Binding-site contacts:
Ligand atom O4' contacts residue ASN163 of chain 1.B at 3.6 Å.
Ligand atom O2' contacts residue VAL76 of chain 1.A at 3.5 Å.
Ligand atom C4' contacts residue ASN163 of chain 1.B at 3.6 Å.
Ligand atom N1 contacts residue THR156 of chain 1.B at 3.8 Å.
Ligand atom O3B contacts residue VAL36 of chain 1.A at 3.4 Å.
Ligand atom C3A contacts residue EU31 of chain 1.D at 3.7 Å.
Ligand atom O2G contacts residue GLY37 of chain 1.A at 3.1 Å (h-bond).
Ligand atom C6 contacts residue ALA157 of chain 1.B at 3.8 Å (hydrophobic).
Ligand atom O2G contacts residue PHE38 of chain 1.A at 2.7 Å (h-bond).
Ligand atom C5 contacts residue VAL162 of chain 1.B at 3.5 Å (hydrophobic).
Ligand atom C5 contacts residue GLY77 of chain 1.A at 3.7 Å.
Ligand atom O5' contacts residue ARG167 of chain 1.B at 3.6 Å (salt-bridge).
Ligand atom N1 contacts residue MET81 of chain 1.B at 3.2 Å (h-bond).
Ligand atom C2 contacts residue LYS74 of chain 1.B at 3.7 Å.
Ligand atom C8 contacts residue VAL162 of chain 1.B at 3.3 Å (hydrophobic).
Ligand atom O1A contacts residue EU31 of chain 1.D at 2.9 Å.
Ligand atom N6 contacts residue LYS74 of chain 1.B at 3.8 Å.
Ligand atom N9 contacts residue VAL162 of chain 1.B at 3.6 Å.
Ligand atom N1 contacts residue LYS74 of chain 1.B at 2.8 Å (salt-bridge).
Ligand atom O1B contacts residue ILE35 of chain 1.A at 3.7 Å.
Ligand atom O3G contacts residue EU31 of chain 1.D at 3.7 Å.
Ligand atom C6 contacts residue THR156 of chain 1.B at 3.7 Å.
Ligand atom O1B contacts residue EU31 of chain 1.D at 2.4 Å.
Ligand atom C4 contacts residue VAL162 of chain 1.B at 3.7 Å (hydrophobic).
Ligand atom PB contacts residue EU31 of chain 1.D at 3.4 Å.
Ligand atom O2G contacts residue THR39 of chain 1.A at 3.6 Å (h-bond).
Ligand atom N6 contacts residue THR156 of chain 1.B at 2.9 Å (h-bond).
Ligand atom O2A contacts residue LYS201 of chain 1.B at 3.0 Å (salt-bridge).
Ligand atom C6 contacts residue GLY77 of chain 1.A at 3.6 Å.
Ligand atom N6 contacts residue ALA157 of chain 1.B at 2.8 Å (h-bond).
Ligand atom N3 contacts residue PHE32 of chain 1.B at 3.7 Å.
Ligand atom N7 contacts residue VAL162 of chain 1.B at 3.3 Å.
Ligand atom C2 contacts residue MET81 of chain 1.B at 3.3 Å (hydrophobic).
Ligand atom N7 contacts residue GLY77 of chain 1.A at 3.8 Å.
Ligand atom O2A contacts residue ARG167 of chain 1.B at 2.9 Å (salt-bridge).
Ligand atom C6 contacts residue LYS74 of chain 1.B at 3.8 Å.
Ligand atom C5' contacts residue ASN163 of chain 1.B at 3.5 Å.
Ligand atom O5' contacts residue ASN163 of chain 1.B at 3.2 Å (h-bond).
Ligand atom N6 contacts residue ILE158 of chain 1.B at 3.3 Å.
Ligand atom O2B contacts residue LYS201 of chain 1.B at 3.1 Å (salt-bridge).

This protein binds this small molecule.
Small molecule (SMILES): Nc1ncnc2c1ncn2[C@@H]1O[C@H](CO[P](=O)(O)C[P](=O)(O)OP(=O)(O)O)[C@@H](O)[C@H]1O

Sequence of chain 1.A:
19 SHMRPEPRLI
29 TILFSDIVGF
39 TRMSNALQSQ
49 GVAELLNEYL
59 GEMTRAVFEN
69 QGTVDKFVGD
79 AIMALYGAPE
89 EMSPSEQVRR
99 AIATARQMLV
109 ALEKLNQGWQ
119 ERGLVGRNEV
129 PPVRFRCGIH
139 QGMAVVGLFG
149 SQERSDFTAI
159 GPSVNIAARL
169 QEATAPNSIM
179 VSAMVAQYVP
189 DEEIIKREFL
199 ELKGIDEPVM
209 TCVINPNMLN

Sequence of chain 1.B:
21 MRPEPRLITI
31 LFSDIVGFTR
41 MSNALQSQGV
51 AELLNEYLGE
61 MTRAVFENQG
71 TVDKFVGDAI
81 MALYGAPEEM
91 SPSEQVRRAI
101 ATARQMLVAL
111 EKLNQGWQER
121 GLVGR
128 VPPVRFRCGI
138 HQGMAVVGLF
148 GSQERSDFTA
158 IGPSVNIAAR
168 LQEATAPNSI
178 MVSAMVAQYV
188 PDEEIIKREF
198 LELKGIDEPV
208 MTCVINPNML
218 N